Binding-site contacts:
Ligand atom C2 contacts residue ASN40 of chain 1.G at 2.8 Å.
Ligand atom C7 contacts residue ASN40 of chain 1.G at 3.8 Å.
Ligand atom N2 contacts residue ASN40 of chain 1.G at 3.2 Å (h-bond).
Ligand atom C5 contacts residue ASN40 of chain 1.G at 3.5 Å.
Ligand atom C4 contacts residue ASN40 of chain 1.G at 4.2 Å.
Ligand atom C1 contacts residue ASN40 of chain 1.G at 1.7 Å.
Ligand atom C8 contacts residue ASN40 of chain 1.G at 4.4 Å.
Ligand atom C6 contacts residue ASN40 of chain 1.G at 4.4 Å.
Ligand atom O7 contacts residue ASN40 of chain 1.G at 3.9 Å.
Ligand atom O5 contacts residue ASN40 of chain 1.G at 2.1 Å (h-bond).
Ligand atom C3 contacts residue ASN40 of chain 1.G at 4.0 Å.

Sequence of chain 1.G:
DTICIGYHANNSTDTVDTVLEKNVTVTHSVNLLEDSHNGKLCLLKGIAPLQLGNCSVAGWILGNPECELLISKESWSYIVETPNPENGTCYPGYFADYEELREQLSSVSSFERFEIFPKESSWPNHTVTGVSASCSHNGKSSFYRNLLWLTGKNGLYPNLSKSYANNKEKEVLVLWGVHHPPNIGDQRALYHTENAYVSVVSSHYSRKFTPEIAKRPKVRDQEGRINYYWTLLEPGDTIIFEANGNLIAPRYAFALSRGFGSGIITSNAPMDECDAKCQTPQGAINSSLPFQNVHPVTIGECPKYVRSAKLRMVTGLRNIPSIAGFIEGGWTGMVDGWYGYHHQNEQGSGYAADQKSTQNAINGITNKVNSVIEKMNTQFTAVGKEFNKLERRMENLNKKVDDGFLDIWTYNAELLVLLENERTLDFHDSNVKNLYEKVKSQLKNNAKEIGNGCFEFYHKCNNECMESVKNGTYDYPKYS

The small molecule below binds the protein below.
Small molecule (SMILES): CC(=O)N[C@H]1[C@H](O[C@H]2[C@H](O)[C@@H](NC(C)=O)CO[C@@H]2CO)O[C@H](CO)[C@@H](O)[C@@H]1O